Binding-site contacts:
Ligand atom N1 contacts residue TYR139 of chain 1.B at 3.9 Å.
Ligand atom N contacts residue PRO142 of chain 1.B at 4.0 Å.
Ligand atom C9 contacts residue TYR139 of chain 1.B at 4.3 Å (hydrophobic).
Ligand atom C3 contacts residue TYR139 of chain 1.B at 2.6 Å (hydrophobic).
Ligand atom C9 contacts residue ASP241 of chain 1.B at 3.7 Å.
Ligand atom C contacts residue GLU141 of chain 1.B at 3.4 Å.
Ligand atom C9 contacts residue ALA227 of chain 1.B at 4.0 Å (hydrophobic).
Ligand atom C6 contacts residue TYR139 of chain 1.B at 2.6 Å (hydrophobic).
Ligand atom C1 contacts residue PRO142 of chain 1.B at 3.8 Å (hydrophobic).
Ligand atom N contacts residue TYR139 of chain 1.B at 2.0 Å (h-bond).
Ligand atom C contacts residue TYR139 of chain 1.B at 4.0 Å (hydrophobic).
Ligand atom C5 contacts residue TYR139 of chain 1.B at 3.4 Å (hydrophobic).
Ligand atom C7 contacts residue LYS228 of chain 1.B at 4.5 Å.
Ligand atom C8 contacts residue ASN226 of chain 1.B at 4.1 Å.
Ligand atom O contacts residue TYR139 of chain 1.B at 3.9 Å.
Ligand atom C2 contacts residue PRO142 of chain 1.B at 3.9 Å (hydrophobic).
Ligand atom C9 contacts residue THR240 of chain 1.B at 3.9 Å.
Ligand atom C9 contacts residue ASN226 of chain 1.B at 3.6 Å.
Ligand atom C7 contacts residue TYR139 of chain 1.B at 3.3 Å (hydrophobic).
Ligand atom O contacts residue PRO142 of chain 1.B at 4.0 Å.
Ligand atom C8 contacts residue TYR139 of chain 1.B at 3.4 Å (hydrophobic).
Ligand atom C1 contacts residue GLU141 of chain 1.B at 4.5 Å.
Ligand atom C7 contacts residue ASP241 of chain 1.B at 4.1 Å.
Ligand atom C1 contacts residue TYR139 of chain 1.B at 3.2 Å (hydrophobic).
Ligand atom C8 contacts residue LYS242 of chain 1.B at 4.1 Å.
Ligand atom C4 contacts residue TYR139 of chain 1.B at 2.9 Å (hydrophobic).
Ligand atom N1 contacts residue THR240 of chain 1.B at 4.3 Å.
Ligand atom C9 contacts residue LYS242 of chain 1.B at 3.4 Å.
Ligand atom C7 contacts residue LYS242 of chain 1.B at 4.1 Å.
Ligand atom C contacts residue PRO142 of chain 1.B at 3.9 Å (hydrophobic).
Ligand atom C2 contacts residue VAL140 of chain 1.B at 4.4 Å (hydrophobic).
Ligand atom C7 contacts residue THR240 of chain 1.B at 4.1 Å.
Ligand atom N1 contacts residue LYS242 of chain 1.B at 3.7 Å.
Ligand atom N1 contacts residue ASP241 of chain 1.B at 3.4 Å (salt-bridge).
Ligand atom C2 contacts residue TYR139 of chain 1.B at 1.4 Å (hydrophobic).

Sequence of chain 1.B:
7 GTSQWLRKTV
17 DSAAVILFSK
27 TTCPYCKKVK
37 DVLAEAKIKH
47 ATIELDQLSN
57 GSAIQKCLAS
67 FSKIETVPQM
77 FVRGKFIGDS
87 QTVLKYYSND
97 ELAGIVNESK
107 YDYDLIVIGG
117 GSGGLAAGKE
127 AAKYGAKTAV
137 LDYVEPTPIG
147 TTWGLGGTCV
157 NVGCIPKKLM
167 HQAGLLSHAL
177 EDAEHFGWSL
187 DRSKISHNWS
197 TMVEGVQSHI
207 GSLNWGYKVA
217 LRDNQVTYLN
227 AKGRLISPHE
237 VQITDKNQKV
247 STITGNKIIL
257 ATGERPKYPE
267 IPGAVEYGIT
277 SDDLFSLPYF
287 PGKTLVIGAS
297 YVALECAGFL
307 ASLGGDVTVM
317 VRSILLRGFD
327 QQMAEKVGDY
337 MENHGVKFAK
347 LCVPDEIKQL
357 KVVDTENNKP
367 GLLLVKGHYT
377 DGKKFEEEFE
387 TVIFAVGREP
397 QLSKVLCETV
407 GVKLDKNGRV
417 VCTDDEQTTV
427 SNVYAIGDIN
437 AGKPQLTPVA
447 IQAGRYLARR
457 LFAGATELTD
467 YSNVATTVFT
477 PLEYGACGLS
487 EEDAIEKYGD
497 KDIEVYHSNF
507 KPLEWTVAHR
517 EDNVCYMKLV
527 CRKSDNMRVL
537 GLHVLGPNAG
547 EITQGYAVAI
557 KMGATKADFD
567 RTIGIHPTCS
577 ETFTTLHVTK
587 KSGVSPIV

A small-molecule ligand and the protein it binds are described below.
Small molecule (SMILES): CC(=O)N1CCC(NC2CC2)CC1